Sequence of chain 1.B:
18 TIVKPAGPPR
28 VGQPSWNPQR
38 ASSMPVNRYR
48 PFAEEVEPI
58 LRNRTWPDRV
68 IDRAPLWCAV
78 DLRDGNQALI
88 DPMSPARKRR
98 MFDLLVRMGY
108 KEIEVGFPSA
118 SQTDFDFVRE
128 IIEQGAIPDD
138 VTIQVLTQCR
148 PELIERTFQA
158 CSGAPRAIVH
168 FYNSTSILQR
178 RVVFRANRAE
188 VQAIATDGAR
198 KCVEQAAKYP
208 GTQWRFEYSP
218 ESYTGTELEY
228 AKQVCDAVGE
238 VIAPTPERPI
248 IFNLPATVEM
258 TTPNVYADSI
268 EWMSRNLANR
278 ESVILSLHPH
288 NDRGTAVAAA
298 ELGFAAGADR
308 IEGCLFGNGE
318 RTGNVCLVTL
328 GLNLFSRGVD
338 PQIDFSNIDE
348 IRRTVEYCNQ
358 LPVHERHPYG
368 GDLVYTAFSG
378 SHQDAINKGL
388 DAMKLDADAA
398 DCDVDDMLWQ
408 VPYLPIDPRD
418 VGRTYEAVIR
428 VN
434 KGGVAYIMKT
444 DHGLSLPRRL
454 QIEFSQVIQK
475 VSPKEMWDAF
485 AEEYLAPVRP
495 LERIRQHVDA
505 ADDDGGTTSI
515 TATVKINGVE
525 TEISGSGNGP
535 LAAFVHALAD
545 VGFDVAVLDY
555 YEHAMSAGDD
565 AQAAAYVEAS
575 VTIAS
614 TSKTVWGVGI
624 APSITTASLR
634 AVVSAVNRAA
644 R

Sequence of chain 1.A:
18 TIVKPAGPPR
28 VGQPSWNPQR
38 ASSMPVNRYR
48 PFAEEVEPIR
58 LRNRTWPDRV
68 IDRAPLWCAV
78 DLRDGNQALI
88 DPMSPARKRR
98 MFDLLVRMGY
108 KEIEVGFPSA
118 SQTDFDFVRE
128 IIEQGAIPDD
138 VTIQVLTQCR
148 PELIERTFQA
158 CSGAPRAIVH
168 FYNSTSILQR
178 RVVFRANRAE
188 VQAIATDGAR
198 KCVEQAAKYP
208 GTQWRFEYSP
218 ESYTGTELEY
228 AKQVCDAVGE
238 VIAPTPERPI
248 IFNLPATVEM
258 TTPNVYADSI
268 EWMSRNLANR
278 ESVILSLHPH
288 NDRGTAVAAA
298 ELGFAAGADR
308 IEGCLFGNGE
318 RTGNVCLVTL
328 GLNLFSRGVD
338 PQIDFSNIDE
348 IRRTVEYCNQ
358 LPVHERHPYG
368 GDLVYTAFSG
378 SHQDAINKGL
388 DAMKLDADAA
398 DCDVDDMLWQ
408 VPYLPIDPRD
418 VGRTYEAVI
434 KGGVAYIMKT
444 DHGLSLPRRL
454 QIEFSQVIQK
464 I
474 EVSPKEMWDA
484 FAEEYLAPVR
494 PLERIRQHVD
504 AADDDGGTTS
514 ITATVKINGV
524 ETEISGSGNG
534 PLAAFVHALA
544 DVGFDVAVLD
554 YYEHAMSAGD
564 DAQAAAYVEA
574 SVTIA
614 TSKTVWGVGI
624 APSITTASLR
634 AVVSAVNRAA

This small molecule binds to this protein.
Small molecule (SMILES): CC(C)C[C@H](N)C(=O)O

Binding-site contacts:
Ligand atom CA contacts residue ALA565 of chain 1.A at 3.5 Å (hydrophobic).
Ligand atom N contacts residue ASP564 of chain 1.A at 3.6 Å.
Ligand atom O contacts residue SER626 of chain 1.A at 3.7 Å.
Ligand atom O contacts residue GLY533 of chain 1.B at 3.6 Å.
Ligand atom N contacts residue PRO625 of chain 1.A at 2.7 Å (h-bond).
Ligand atom C contacts residue ALA536 of chain 1.B at 4.0 Å (hydrophobic).
Ligand atom O contacts residue PRO534 of chain 1.B at 3.3 Å.
Ligand atom OXT contacts residue ASP563 of chain 1.A at 3.8 Å.
Ligand atom OXT contacts residue LEU535 of chain 1.B at 3.3 Å (h-bond).
Ligand atom N contacts residue ALA565 of chain 1.A at 2.7 Å (h-bond).
Ligand atom C contacts residue GLY533 of chain 1.B at 3.6 Å.
Ligand atom CD2 contacts residue TYR554 of chain 1.B at 4.1 Å (hydrophobic).
Ligand atom CB contacts residue ALA565 of chain 1.A at 3.9 Å (hydrophobic).
Ligand atom OXT contacts residue PRO625 of chain 1.A at 3.9 Å.
Ligand atom N contacts residue ASN532 of chain 1.B at 3.0 Å (h-bond).
Ligand atom CD1 contacts residue GLN566 of chain 1.A at 3.6 Å.
Ligand atom CB contacts residue LEU535 of chain 1.B at 3.9 Å (hydrophobic).
Ligand atom C contacts residue PRO625 of chain 1.A at 3.3 Å (hydrophobic).
Ligand atom CB contacts residue ILE627 of chain 1.A at 4.0 Å (hydrophobic).
Ligand atom CG contacts residue ALA565 of chain 1.A at 3.9 Å (hydrophobic).
Ligand atom CD1 contacts residue ALA565 of chain 1.A at 3.2 Å (hydrophobic).
Ligand atom CD1 contacts residue ALA567 of chain 1.A at 3.8 Å (hydrophobic).
Ligand atom CG contacts residue ILE627 of chain 1.A at 4.1 Å (hydrophobic).
Ligand atom OXT contacts residue GLY533 of chain 1.B at 3.1 Å.
Ligand atom OXT contacts residue ASN532 of chain 1.B at 4.0 Å.
Ligand atom CD2 contacts residue ASP563 of chain 1.A at 4.0 Å.
Ligand atom CA contacts residue PRO625 of chain 1.A at 3.0 Å (hydrophobic).
Ligand atom CA contacts residue ASP563 of chain 1.A at 3.6 Å.
Ligand atom N contacts residue ASP563 of chain 1.A at 3.0 Å (salt-bridge).
Ligand atom O contacts residue LEU535 of chain 1.B at 3.7 Å.
Ligand atom C contacts residue ILE627 of chain 1.A at 3.8 Å (hydrophobic).
Ligand atom O contacts residue ILE627 of chain 1.A at 2.9 Å (h-bond).
Ligand atom C contacts residue PRO534 of chain 1.B at 4.1 Å (hydrophobic).
Ligand atom CD2 contacts residue GLY562 of chain 1.A at 3.6 Å.
Ligand atom C contacts residue LEU535 of chain 1.B at 3.8 Å (hydrophobic).
Ligand atom OXT contacts residue PRO534 of chain 1.B at 3.6 Å (h-bond).
Ligand atom O contacts residue PRO625 of chain 1.A at 3.7 Å.
Ligand atom CD1 contacts residue TYR554 of chain 1.B at 4.1 Å (hydrophobic).
Ligand atom OXT contacts residue ALA536 of chain 1.B at 3.0 Å (h-bond).
Ligand atom CB contacts residue ASP563 of chain 1.A at 3.2 Å.